Sequence of chain 1.A:
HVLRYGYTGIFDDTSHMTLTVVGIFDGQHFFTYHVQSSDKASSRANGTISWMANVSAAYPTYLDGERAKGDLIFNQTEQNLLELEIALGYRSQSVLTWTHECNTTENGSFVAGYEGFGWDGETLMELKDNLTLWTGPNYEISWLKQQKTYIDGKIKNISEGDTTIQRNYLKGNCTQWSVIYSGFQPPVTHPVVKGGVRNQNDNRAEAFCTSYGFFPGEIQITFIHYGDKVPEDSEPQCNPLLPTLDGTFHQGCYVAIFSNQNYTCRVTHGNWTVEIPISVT

This protein binds this small molecule.
Small molecule (SMILES): CC(=O)N[C@@H]1[C@@H](O)[C@H](O)[C@@H](CO)O[C@H]1O

Binding-site contacts:
Ligand atom O1 contacts residue ASN271 of chain 1.A at 2.6 Å (h-bond).
Ligand atom C5 contacts residue ASN271 of chain 1.A at 2.9 Å.
Ligand atom O6 contacts residue ASN271 of chain 1.A at 3.9 Å.
Ligand atom C1 contacts residue ASN271 of chain 1.A at 2.4 Å.
Ligand atom C3 contacts residue ASN271 of chain 1.A at 4.5 Å.
Ligand atom C8 contacts residue GLY270 of chain 1.A at 4.1 Å.
Ligand atom O5 contacts residue ASN271 of chain 1.A at 2.4 Å (h-bond).
Ligand atom N2 contacts residue ASN271 of chain 1.A at 4.4 Å.
Ligand atom C4 contacts residue ASN271 of chain 1.A at 4.2 Å.
Ligand atom O7 contacts residue ASN271 of chain 1.A at 3.7 Å.
Ligand atom C7 contacts residue ASN271 of chain 1.A at 4.0 Å.
Ligand atom C2 contacts residue ASN271 of chain 1.A at 3.9 Å.
Ligand atom C6 contacts residue ASN271 of chain 1.A at 3.4 Å.